This small molecule binds to this protein.
Small molecule (SMILES): CC(=O)N[C@@H]1[C@@H](O)[C@H](O)[C@@H](CO)O[C@H]1O

Sequence of chain 1.C:
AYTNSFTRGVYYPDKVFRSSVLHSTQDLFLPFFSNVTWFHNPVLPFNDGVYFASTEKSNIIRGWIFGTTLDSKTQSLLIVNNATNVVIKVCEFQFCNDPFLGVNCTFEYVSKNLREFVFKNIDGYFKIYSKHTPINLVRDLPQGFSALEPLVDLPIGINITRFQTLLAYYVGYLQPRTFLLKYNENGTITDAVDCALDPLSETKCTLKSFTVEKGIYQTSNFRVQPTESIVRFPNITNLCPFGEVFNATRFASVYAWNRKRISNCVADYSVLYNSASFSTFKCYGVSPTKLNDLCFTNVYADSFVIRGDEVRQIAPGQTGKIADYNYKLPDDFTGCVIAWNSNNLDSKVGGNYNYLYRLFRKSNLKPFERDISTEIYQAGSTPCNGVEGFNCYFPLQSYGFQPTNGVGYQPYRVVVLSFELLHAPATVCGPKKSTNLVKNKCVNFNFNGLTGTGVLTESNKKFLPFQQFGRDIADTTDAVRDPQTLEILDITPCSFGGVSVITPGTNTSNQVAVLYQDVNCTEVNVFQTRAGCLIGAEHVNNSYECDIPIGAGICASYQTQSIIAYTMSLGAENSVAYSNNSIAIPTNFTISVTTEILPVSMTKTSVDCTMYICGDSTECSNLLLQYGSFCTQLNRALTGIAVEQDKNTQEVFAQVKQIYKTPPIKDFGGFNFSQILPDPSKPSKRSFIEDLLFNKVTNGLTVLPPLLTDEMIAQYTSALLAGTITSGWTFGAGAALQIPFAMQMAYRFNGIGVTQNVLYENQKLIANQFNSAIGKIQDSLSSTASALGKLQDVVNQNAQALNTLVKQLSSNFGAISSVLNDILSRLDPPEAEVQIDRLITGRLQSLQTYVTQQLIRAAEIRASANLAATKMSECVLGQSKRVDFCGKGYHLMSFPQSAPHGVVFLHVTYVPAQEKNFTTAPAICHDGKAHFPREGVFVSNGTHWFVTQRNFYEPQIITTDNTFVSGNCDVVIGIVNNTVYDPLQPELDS

Binding-site contacts:
Ligand atom N2 contacts residue ASN61 of chain 1.C at 2.8 Å (h-bond).
Ligand atom C5 contacts residue ASN61 of chain 1.C at 3.7 Å.
Ligand atom O7 contacts residue ASN61 of chain 1.C at 3.2 Å (h-bond).
Ligand atom C7 contacts residue ASN61 of chain 1.C at 3.1 Å.
Ligand atom O5 contacts residue TYR28 of chain 1.C at 4.3 Å.
Ligand atom C6 contacts residue ASN61 of chain 1.C at 4.5 Å.
Ligand atom O5 contacts residue ASN61 of chain 1.C at 2.4 Å (h-bond).
Ligand atom C2 contacts residue ASN61 of chain 1.C at 2.4 Å.
Ligand atom C1 contacts residue ASN61 of chain 1.C at 1.4 Å.
Ligand atom O6 contacts residue ASN61 of chain 1.C at 4.1 Å.
Ligand atom C3 contacts residue ASN61 of chain 1.C at 3.8 Å.
Ligand atom C4 contacts residue ASN61 of chain 1.C at 4.2 Å.
Ligand atom C8 contacts residue ASN61 of chain 1.C at 4.3 Å.
Ligand atom O6 contacts residue TYR28 of chain 1.C at 3.9 Å.